The small molecule below binds the protein below.
Small molecule (SMILES): C[C@H](N)C(=O)O

Sequence of chain 1.B:
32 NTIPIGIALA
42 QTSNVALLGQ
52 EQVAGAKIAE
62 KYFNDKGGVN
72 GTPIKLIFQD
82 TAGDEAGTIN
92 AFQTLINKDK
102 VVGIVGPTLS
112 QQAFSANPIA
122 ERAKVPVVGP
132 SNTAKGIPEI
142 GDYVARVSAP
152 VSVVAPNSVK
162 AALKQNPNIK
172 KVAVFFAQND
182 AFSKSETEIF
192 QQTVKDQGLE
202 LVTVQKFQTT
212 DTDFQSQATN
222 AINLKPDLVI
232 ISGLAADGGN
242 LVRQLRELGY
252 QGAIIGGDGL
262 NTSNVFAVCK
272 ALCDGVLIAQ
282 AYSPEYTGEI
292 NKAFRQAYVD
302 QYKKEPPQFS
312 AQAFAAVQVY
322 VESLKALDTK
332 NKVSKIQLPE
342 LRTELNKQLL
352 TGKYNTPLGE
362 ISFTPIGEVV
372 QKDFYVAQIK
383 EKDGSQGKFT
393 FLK

Binding-site contacts:
Ligand atom N contacts residue PHE183 of chain 1.B at 3.8 Å.
Ligand atom C contacts residue SER111 of chain 1.B at 3.6 Å.
Ligand atom CB contacts residue LEU110 of chain 1.B at 4.1 Å (hydrophobic).
Ligand atom CB contacts residue SER132 of chain 1.B at 3.4 Å.
Ligand atom OXT contacts residue SER111 of chain 1.B at 2.9 Å (h-bond).
Ligand atom O contacts residue PHE183 of chain 1.B at 3.4 Å.
Ligand atom OXT contacts residue PHE183 of chain 1.B at 3.3 Å.
Ligand atom CB contacts residue ASP259 of chain 1.B at 4.1 Å.
Ligand atom O contacts residue SER132 of chain 1.B at 3.1 Å (h-bond).
Ligand atom N contacts residue THR134 of chain 1.B at 2.9 Å (h-bond).
Ligand atom CA contacts residue THR134 of chain 1.B at 3.9 Å.
Ligand atom C contacts residue LEU110 of chain 1.B at 4.3 Å (hydrophobic).
Ligand atom CB contacts residue PHE310 of chain 1.B at 4.3 Å (hydrophobic).
Ligand atom C contacts residue THR134 of chain 1.B at 4.0 Å.
Ligand atom O contacts residue ALA135 of chain 1.B at 4.0 Å.
Ligand atom OXT contacts residue THR109 of chain 1.B at 4.1 Å.
Ligand atom CB contacts residue THR109 of chain 1.B at 4.0 Å.
Ligand atom O contacts residue SER111 of chain 1.B at 2.6 Å (h-bond).
Ligand atom O contacts residue ASN133 of chain 1.B at 3.4 Å.
Ligand atom C contacts residue ASN133 of chain 1.B at 4.2 Å.
Ligand atom O contacts residue THR134 of chain 1.B at 2.8 Å (h-bond).
Ligand atom OXT contacts residue SER132 of chain 1.B at 4.0 Å.
Ligand atom C contacts residue SER132 of chain 1.B at 3.2 Å.
Ligand atom CA contacts residue ASP259 of chain 1.B at 3.9 Å.
Ligand atom N contacts residue ASP259 of chain 1.B at 2.8 Å (salt-bridge).
Ligand atom C contacts residue THR109 of chain 1.B at 4.4 Å.
Ligand atom OXT contacts residue LEU110 of chain 1.B at 3.4 Å.
Ligand atom N contacts residue SER132 of chain 1.B at 2.8 Å (h-bond).
Ligand atom CA contacts residue SER132 of chain 1.B at 3.3 Å.
Ligand atom CA contacts residue PHE183 of chain 1.B at 3.5 Å (hydrophobic).
Ligand atom CB contacts residue LEU49 of chain 1.B at 3.8 Å (hydrophobic).
Ligand atom C contacts residue PHE183 of chain 1.B at 3.3 Å (hydrophobic).